This protein binds this small molecule.
Small molecule (SMILES): O=C(O)c1cc(-c2cccc(Br)c2)nc2c(F)cccc12

Sequence of chain 1.A:
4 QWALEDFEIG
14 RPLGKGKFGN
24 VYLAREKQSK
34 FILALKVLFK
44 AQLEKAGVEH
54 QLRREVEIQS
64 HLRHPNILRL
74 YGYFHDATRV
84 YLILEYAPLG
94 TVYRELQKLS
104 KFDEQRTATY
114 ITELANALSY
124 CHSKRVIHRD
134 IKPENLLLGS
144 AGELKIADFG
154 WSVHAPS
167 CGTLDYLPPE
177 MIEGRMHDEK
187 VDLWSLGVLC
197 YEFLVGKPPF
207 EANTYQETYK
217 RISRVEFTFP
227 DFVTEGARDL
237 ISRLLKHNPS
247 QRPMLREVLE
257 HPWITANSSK

Binding-site contacts:
Ligand atom C21 contacts residue GLU52 of chain 1.A at 3.6 Å.
Ligand atom O03 contacts residue LYS43 of chain 1.A at 2.5 Å (salt-bridge).
Ligand atom C16 contacts residue LYS43 of chain 1.A at 3.8 Å.
Ligand atom F17 contacts residue LEU46 of chain 1.A at 3.6 Å.
Ligand atom C05 contacts residue ARG56 of chain 1.A at 3.8 Å.
Ligand atom BR contacts residue VAL59 of chain 1.A at 3.6 Å.
Ligand atom C19 contacts residue LYS43 of chain 1.A at 3.7 Å.
Ligand atom C21 contacts residue LYS43 of chain 1.A at 3.5 Å.
Ligand atom C04 contacts residue LYS43 of chain 1.A at 3.5 Å.
Ligand atom C09 contacts residue HIS78 of chain 1.A at 3.9 Å.
Ligand atom BR contacts residue ARG56 of chain 1.A at 4.0 Å.
Ligand atom C11 contacts residue VAL83 of chain 1.A at 3.9 Å (hydrophobic).
Ligand atom C18 contacts residue LYS43 of chain 1.A at 3.7 Å.
Ligand atom C02 contacts residue LYS43 of chain 1.A at 3.2 Å.
Ligand atom C06 contacts residue VAL83 of chain 1.A at 3.7 Å (hydrophobic).
Ligand atom C07 contacts residue ARG56 of chain 1.A at 3.5 Å.
Ligand atom C05 contacts residue HIS78 of chain 1.A at 3.4 Å.
Ligand atom C19 contacts residue GLU52 of chain 1.A at 3.7 Å.
Ligand atom N14 contacts residue ARG56 of chain 1.A at 3.8 Å.
Ligand atom C18 contacts residue GLU52 of chain 1.A at 3.2 Å.
Ligand atom C13 contacts residue VAL83 of chain 1.A at 3.8 Å (hydrophobic).
Ligand atom C09 contacts residue ARG56 of chain 1.A at 3.5 Å.
Ligand atom C08 contacts residue ARG56 of chain 1.A at 3.2 Å.
Ligand atom N14 contacts residue VAL83 of chain 1.A at 3.4 Å.
Ligand atom C08 contacts residue HIS78 of chain 1.A at 3.5 Å.
Ligand atom C09 contacts residue TYR76 of chain 1.A at 3.9 Å (hydrophobic).
Ligand atom C04 contacts residue HIS78 of chain 1.A at 3.8 Å.
Ligand atom C20 contacts residue LYS43 of chain 1.A at 3.6 Å.
Ligand atom C02 contacts residue HIS78 of chain 1.A at 3.6 Å.
Ligand atom C07 contacts residue VAL83 of chain 1.A at 4.0 Å (hydrophobic).
Ligand atom C16 contacts residue GLU52 of chain 1.A at 3.2 Å.
Ligand atom C10 contacts residue TYR76 of chain 1.A at 3.6 Å (hydrophobic).
Ligand atom C15 contacts residue VAL83 of chain 1.A at 4.0 Å (hydrophobic).
Ligand atom C15 contacts residue GLU52 of chain 1.A at 3.3 Å.
Ligand atom BR contacts residue LEU55 of chain 1.A at 3.5 Å.
Ligand atom C06 contacts residue ARG56 of chain 1.A at 3.4 Å.
Ligand atom C13 contacts residue ARG56 of chain 1.A at 3.9 Å.
Ligand atom N14 contacts residue GLU52 of chain 1.A at 3.6 Å (salt-bridge).
Ligand atom F17 contacts residue GLU52 of chain 1.A at 3.5 Å.
Ligand atom O03 contacts residue HIS78 of chain 1.A at 3.0 Å (h-bond).